A small-molecule ligand and the protein it binds are described below.
Small molecule (SMILES): N[C@@H](CCC(=O)O)C(=O)O

Binding-site contacts:
Ligand atom OXT contacts residue TYR136 of chain 1.A at 3.5 Å.
Ligand atom N contacts residue THR160 of chain 1.A at 2.9 Å (h-bond).
Ligand atom CD contacts residue ARG53 of chain 1.A at 4.0 Å.
Ligand atom CG contacts residue SER135 of chain 1.A at 3.3 Å.
Ligand atom C contacts residue SER135 of chain 1.A at 3.6 Å.
Ligand atom O contacts residue SER137 of chain 1.A at 2.5 Å (h-bond).
Ligand atom CA contacts residue ALA158 of chain 1.A at 3.6 Å (hydrophobic).
Ligand atom C contacts residue TYR208 of chain 1.A at 3.7 Å (hydrophobic).
Ligand atom OE2 contacts residue ALA158 of chain 1.A at 4.1 Å.
Ligand atom N contacts residue TYR208 of chain 1.A at 4.2 Å.
Ligand atom C contacts residue SER137 of chain 1.A at 3.5 Å.
Ligand atom O contacts residue SER159 of chain 1.A at 3.4 Å.
Ligand atom OE1 contacts residue ARG53 of chain 1.A at 4.1 Å.
Ligand atom CD contacts residue ARG49 of chain 1.A at 3.6 Å.
Ligand atom CA contacts residue ASP287 of chain 1.A at 3.3 Å.
Ligand atom OE2 contacts residue LYS369 of chain 1.A at 3.6 Å (salt-bridge).
Ligand atom N contacts residue ASP287 of chain 1.A at 2.8 Å (salt-bridge).
Ligand atom OXT contacts residue SER137 of chain 1.A at 3.4 Å (h-bond).
Ligand atom CG contacts residue ALA158 of chain 1.A at 3.3 Å (hydrophobic).
Ligand atom CA contacts residue THR160 of chain 1.A at 3.8 Å.
Ligand atom O contacts residue THR160 of chain 1.A at 3.4 Å (h-bond).
Ligand atom CG contacts residue ASP287 of chain 1.A at 4.2 Å.
Ligand atom N contacts residue SER159 of chain 1.A at 4.1 Å.
Ligand atom CD contacts residue SER135 of chain 1.A at 3.7 Å.
Ligand atom OXT contacts residue SER135 of chain 1.A at 3.6 Å.
Ligand atom CB contacts residue ASP287 of chain 1.A at 3.5 Å.
Ligand atom CD contacts residue ALA158 of chain 1.A at 3.9 Å (hydrophobic).
Ligand atom OE2 contacts residue ARG49 of chain 1.A at 3.3 Å.
Ligand atom O contacts residue TYR208 of chain 1.A at 3.8 Å.
Ligand atom OXT contacts residue TYR208 of chain 1.A at 4.0 Å.
Ligand atom O contacts residue ALA158 of chain 1.A at 3.7 Å.
Ligand atom CA contacts residue TYR208 of chain 1.A at 3.6 Å (hydrophobic).
Ligand atom OE1 contacts residue SER135 of chain 1.A at 3.1 Å (h-bond).
Ligand atom O contacts residue TYR136 of chain 1.A at 4.0 Å.
Ligand atom C contacts residue ALA158 of chain 1.A at 4.0 Å (hydrophobic).
Ligand atom O contacts residue SER135 of chain 1.A at 3.6 Å.
Ligand atom N contacts residue ALA158 of chain 1.A at 2.5 Å (h-bond).
Ligand atom OE2 contacts residue ARG53 of chain 1.A at 3.2 Å (salt-bridge).
Ligand atom OE1 contacts residue ARG49 of chain 1.A at 3.4 Å (salt-bridge).
Ligand atom CB contacts residue ALA158 of chain 1.A at 4.0 Å (hydrophobic).

Sequence of chain 1.A:
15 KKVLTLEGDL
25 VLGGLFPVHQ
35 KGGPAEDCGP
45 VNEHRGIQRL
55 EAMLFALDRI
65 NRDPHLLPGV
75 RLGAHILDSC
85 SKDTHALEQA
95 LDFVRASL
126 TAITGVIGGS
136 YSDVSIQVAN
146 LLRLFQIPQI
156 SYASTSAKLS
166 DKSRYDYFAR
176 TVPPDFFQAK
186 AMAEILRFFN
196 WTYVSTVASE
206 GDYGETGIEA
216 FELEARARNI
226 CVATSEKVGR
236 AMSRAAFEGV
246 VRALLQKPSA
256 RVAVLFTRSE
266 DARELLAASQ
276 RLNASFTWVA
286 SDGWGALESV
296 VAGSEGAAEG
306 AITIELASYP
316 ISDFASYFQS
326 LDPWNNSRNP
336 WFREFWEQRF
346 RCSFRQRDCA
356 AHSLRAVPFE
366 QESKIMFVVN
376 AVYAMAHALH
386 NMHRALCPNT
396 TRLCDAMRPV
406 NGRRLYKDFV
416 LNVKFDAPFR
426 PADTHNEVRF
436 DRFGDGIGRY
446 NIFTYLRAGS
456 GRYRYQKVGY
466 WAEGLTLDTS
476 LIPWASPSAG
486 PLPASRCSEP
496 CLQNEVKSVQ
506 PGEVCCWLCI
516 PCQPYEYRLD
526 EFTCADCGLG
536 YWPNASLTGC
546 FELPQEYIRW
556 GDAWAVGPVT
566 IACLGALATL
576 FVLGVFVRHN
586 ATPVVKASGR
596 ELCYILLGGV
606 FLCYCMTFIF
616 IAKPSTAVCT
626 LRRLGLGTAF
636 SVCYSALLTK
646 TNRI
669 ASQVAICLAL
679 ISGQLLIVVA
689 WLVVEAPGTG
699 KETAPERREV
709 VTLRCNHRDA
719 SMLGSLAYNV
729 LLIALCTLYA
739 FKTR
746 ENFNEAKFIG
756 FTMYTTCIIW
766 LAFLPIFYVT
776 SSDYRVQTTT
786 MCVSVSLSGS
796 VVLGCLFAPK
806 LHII